Sequence of chain 1.B:
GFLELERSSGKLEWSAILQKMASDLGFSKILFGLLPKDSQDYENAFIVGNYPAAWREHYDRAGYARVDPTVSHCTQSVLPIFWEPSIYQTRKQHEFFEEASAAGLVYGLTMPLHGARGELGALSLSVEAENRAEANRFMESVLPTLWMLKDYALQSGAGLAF

A protein and the small-molecule ligand that binds it are described below.
Small molecule (SMILES): CS(=O)(=O)c1cccc(OCCCC(=O)N[C@@H]2C[C@H]3C[C@H]3C2=O)c1

Binding-site contacts:
Ligand atom C08 contacts residue ALA127 of chain 1.B at 3.4 Å (hydrophobic).
Ligand atom O16 contacts residue ILE52 of chain 1.B at 3.7 Å.
Ligand atom C22 contacts residue PHE101 of chain 1.B at 3.6 Å (hydrophobic).
Ligand atom C05 contacts residue ASP73 of chain 1.B at 3.5 Å.
Ligand atom O14 contacts residue ALA50 of chain 1.B at 3.9 Å.
Ligand atom C07 contacts residue THR75 of chain 1.B at 3.1 Å.
Ligand atom O20 contacts residue SER129 of chain 1.B at 2.6 Å (h-bond).
Ligand atom C22 contacts residue ALA105 of chain 1.B at 3.8 Å (hydrophobic).
Ligand atom C23 contacts residue PHE101 of chain 1.B at 3.6 Å (hydrophobic).
Ligand atom O16 contacts residue GLY38 of chain 1.B at 2.9 Å.
Ligand atom S13 contacts residue LEU40 of chain 1.B at 3.8 Å.
Ligand atom O16 contacts residue LEU39 of chain 1.B at 3.0 Å (h-bond).
Ligand atom C07 contacts residue SER129 of chain 1.B at 3.7 Å.
Ligand atom C17 contacts residue LEU125 of chain 1.B at 3.7 Å (hydrophobic).
Ligand atom C06 contacts residue THR75 of chain 1.B at 3.8 Å.
Ligand atom C05 contacts residue THR75 of chain 1.B at 3.9 Å.
Ligand atom O14 contacts residue LEU40 of chain 1.B at 2.5 Å.
Ligand atom C10 contacts residue VAL76 of chain 1.B at 3.9 Å (hydrophobic).
Ligand atom C15 contacts residue TYR47 of chain 1.B at 3.3 Å (hydrophobic).
Ligand atom C15 contacts residue ALA50 of chain 1.B at 3.8 Å (hydrophobic).
Ligand atom C17 contacts residue TYR47 of chain 1.B at 3.8 Å (hydrophobic).
Ligand atom C02 contacts residue TRP88 of chain 1.B at 3.8 Å (hydrophobic).
Ligand atom C17 contacts residue GLY126 of chain 1.B at 3.6 Å.
Ligand atom O01 contacts residue THR75 of chain 1.B at 3.3 Å (h-bond).
Ligand atom C24 contacts residue LEU110 of chain 1.B at 3.4 Å (hydrophobic).
Ligand atom C03 contacts residue TYR56 of chain 1.B at 3.6 Å (hydrophobic).
Ligand atom O14 contacts residue LEU39 of chain 1.B at 3.5 Å.
Ligand atom O01 contacts residue ASP73 of chain 1.B at 3.8 Å.
Ligand atom C21 contacts residue TRP60 of chain 1.B at 3.2 Å (hydrophobic).
Ligand atom C03 contacts residue ASP73 of chain 1.B at 3.9 Å.
Ligand atom C24 contacts residue TRP88 of chain 1.B at 3.7 Å (hydrophobic).
Ligand atom O09 contacts residue VAL76 of chain 1.B at 3.4 Å.
Ligand atom N04 contacts residue ASP73 of chain 1.B at 2.9 Å (salt-bridge).
Ligand atom O20 contacts residue TYR56 of chain 1.B at 3.0 Å (h-bond).
Ligand atom C05 contacts residue SER129 of chain 1.B at 3.6 Å.
Ligand atom O01 contacts residue TRP88 of chain 1.B at 3.5 Å.
Ligand atom C22 contacts residue TRP60 of chain 1.B at 3.6 Å (hydrophobic).
Ligand atom S13 contacts residue LEU39 of chain 1.B at 3.9 Å.
Ligand atom C06 contacts residue ASP73 of chain 1.B at 3.4 Å.
Ligand atom O14 contacts residue LEU125 of chain 1.B at 3.4 Å (h-bond).